Sequence of chain 2.G:
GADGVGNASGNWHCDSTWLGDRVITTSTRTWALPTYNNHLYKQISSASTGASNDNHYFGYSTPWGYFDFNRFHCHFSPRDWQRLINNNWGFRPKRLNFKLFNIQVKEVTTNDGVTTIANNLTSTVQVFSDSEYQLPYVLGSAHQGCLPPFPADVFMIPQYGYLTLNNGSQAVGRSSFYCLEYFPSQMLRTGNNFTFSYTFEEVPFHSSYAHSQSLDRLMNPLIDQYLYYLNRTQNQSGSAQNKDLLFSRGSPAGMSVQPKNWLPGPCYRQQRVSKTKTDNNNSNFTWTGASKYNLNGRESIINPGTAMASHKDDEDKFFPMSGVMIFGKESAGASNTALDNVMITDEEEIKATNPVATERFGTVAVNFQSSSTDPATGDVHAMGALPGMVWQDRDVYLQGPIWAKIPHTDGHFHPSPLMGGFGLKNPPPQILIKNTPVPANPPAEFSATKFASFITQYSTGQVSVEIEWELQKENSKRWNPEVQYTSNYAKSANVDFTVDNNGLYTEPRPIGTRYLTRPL

A protein and the small-molecule ligand that binds it are described below.
Small molecule (SMILES): Nc1ccnc(=O)[nH]1

Binding-site contacts:
Ligand atom C6 contacts residue HIS628 of chain 2.E at 3.1 Å.
Ligand atom C2 contacts residue HIS630 of chain 2.G at 3.8 Å.
Ligand atom N4 contacts residue HIS630 of chain 2.G at 3.8 Å.
Ligand atom C5 contacts residue PHE629 of chain 2.G at 4.3 Å (hydrophobic).
Ligand atom N1 contacts residue PHE629 of chain 2.E at 4.2 Å.
Ligand atom O2 contacts residue HIS630 of chain 2.G at 3.9 Å.
Ligand atom C2 contacts residue HIS628 of chain 2.E at 3.3 Å.
Ligand atom O2 contacts residue GLY627 of chain 2.E at 3.7 Å.
Ligand atom C5 contacts residue HIS628 of chain 2.E at 4.2 Å.
Ligand atom N3 contacts residue HIS628 of chain 2.E at 4.3 Å.
Ligand atom N3 contacts residue HIS630 of chain 2.G at 3.3 Å (h-bond).
Ligand atom O2 contacts residue HIS628 of chain 2.E at 3.4 Å (h-bond).
Ligand atom N1 contacts residue HIS628 of chain 2.E at 2.5 Å (h-bond).
Ligand atom C6 contacts residue PHE629 of chain 2.E at 4.1 Å (hydrophobic).
Ligand atom O2 contacts residue ASP626 of chain 2.E at 4.0 Å.
Ligand atom C4 contacts residue HIS630 of chain 2.G at 3.9 Å.

Sequence of chain 2.E:
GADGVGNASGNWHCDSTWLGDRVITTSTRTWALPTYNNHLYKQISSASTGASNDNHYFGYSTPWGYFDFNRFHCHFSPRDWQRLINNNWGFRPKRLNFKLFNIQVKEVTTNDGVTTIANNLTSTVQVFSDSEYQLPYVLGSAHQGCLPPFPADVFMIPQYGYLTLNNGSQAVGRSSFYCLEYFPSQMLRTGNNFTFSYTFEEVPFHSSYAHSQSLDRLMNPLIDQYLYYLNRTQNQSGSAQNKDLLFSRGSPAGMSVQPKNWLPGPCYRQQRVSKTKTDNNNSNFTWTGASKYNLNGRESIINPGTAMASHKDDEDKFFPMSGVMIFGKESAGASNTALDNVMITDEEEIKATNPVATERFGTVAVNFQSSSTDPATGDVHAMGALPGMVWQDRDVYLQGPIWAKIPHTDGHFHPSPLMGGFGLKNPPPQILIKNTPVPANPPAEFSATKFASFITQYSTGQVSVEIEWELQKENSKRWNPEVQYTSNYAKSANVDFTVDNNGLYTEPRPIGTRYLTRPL